Binding-site contacts:
Ligand atom OD1 contacts residue FSC1 of chain 1.W at 2.4 Å (h-bond).
Ligand atom P contacts residue TYR139 of chain 1.M at 3.6 Å.
Ligand atom O contacts residue ASN235 of chain 1.M at 3.3 Å (h-bond).
Ligand atom CB contacts residue ASN235 of chain 1.M at 3.5 Å.
Ligand atom OG contacts residue ASN235 of chain 1.M at 3.2 Å (h-bond).
Ligand atom CB contacts residue ASN235 of chain 1.M at 3.4 Å.
Ligand atom CZ contacts residue TYR190 of chain 1.M at 3.5 Å (hydrophobic).
Ligand atom CD1 contacts residue ARG69 of chain 1.M at 3.4 Å.
Ligand atom C contacts residue ASN184 of chain 1.M at 3.6 Å.
Ligand atom O2P contacts residue ARG65 of chain 1.M at 2.5 Å (salt-bridge).
Ligand atom O3P contacts residue ARG138 of chain 1.M at 2.8 Å (salt-bridge).
Ligand atom CE1 contacts residue TRP239 of chain 1.M at 3.2 Å (hydrophobic).
Ligand atom CG contacts residue ARG69 of chain 1.M at 3.4 Å.
Ligand atom CB contacts residue ARG69 of chain 1.M at 3.3 Å.
Ligand atom O contacts residue ASN184 of chain 1.M at 2.7 Å (h-bond).
Ligand atom O contacts residue VAL187 of chain 1.M at 3.0 Å.
Ligand atom CZ contacts residue ASP245 of chain 1.M at 3.2 Å.
Ligand atom O contacts residue LYS131 of chain 1.M at 2.6 Å (salt-bridge).
Ligand atom CE2 contacts residue TRP239 of chain 1.M at 3.7 Å (hydrophobic).
Ligand atom CE1 contacts residue ARG69 of chain 1.M at 3.8 Å.
Ligand atom CD2 contacts residue TRP239 of chain 1.M at 3.6 Å (hydrophobic).
Ligand atom OD1 contacts residue LYS58 of chain 1.M at 3.8 Å.
Ligand atom CG contacts residue TRP239 of chain 1.M at 3.3 Å (hydrophobic).
Ligand atom N contacts residue ASN184 of chain 1.M at 2.9 Å (h-bond).
Ligand atom CD1 contacts residue LEU238 of chain 1.M at 3.7 Å (hydrophobic).
Ligand atom CE2 contacts residue TYR190 of chain 1.M at 3.4 Å (hydrophobic).
Ligand atom O contacts residue LEU183 of chain 1.M at 3.8 Å.
Ligand atom CE1 contacts residue LEU238 of chain 1.M at 3.5 Å (hydrophobic).
Ligand atom CZ contacts residue TRP239 of chain 1.M at 3.5 Å (hydrophobic).
Ligand atom O1P contacts residue ARG65 of chain 1.M at 3.0 Å (salt-bridge).
Ligand atom O2P contacts residue ARG138 of chain 1.M at 3.2 Å (salt-bridge).
Ligand atom CD1 contacts residue TRP239 of chain 1.M at 3.1 Å (hydrophobic).
Ligand atom CE1 contacts residue ASP245 of chain 1.M at 3.5 Å.
Ligand atom OXT contacts residue LYS131 of chain 1.M at 3.7 Å.
Ligand atom O3P contacts residue TYR139 of chain 1.M at 2.5 Å (h-bond).
Ligand atom CA contacts residue ASN184 of chain 1.M at 3.7 Å.
Ligand atom CG contacts residue FSC1 of chain 1.W at 3.5 Å.
Ligand atom N contacts residue ASN235 of chain 1.M at 3.1 Å (h-bond).
Ligand atom P contacts residue ARG65 of chain 1.M at 3.4 Å.
Ligand atom C contacts residue LYS131 of chain 1.M at 3.5 Å.

Sequence of chain 1.M:
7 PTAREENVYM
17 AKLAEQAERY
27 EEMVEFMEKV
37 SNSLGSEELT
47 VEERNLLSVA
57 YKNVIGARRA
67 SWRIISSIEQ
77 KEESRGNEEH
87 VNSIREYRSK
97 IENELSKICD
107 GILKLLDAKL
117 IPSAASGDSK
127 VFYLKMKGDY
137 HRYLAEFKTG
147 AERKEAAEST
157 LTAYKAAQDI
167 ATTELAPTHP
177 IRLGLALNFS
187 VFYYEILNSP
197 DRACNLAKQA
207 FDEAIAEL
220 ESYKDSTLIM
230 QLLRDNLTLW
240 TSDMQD

A small-molecule ligand and the protein it binds are described below.
Small molecule (SMILES): NC(=O)C[C@H](NC(=O)[C@H](COP(=O)(O)O)NC(=O)[C@H](CO)NC(=O)[C@H](Cc1ccccc1)NC(=O)[C@@H](N)Cc1ccc(O)cc1)C(=O)O